Sequence of chain 1.C:
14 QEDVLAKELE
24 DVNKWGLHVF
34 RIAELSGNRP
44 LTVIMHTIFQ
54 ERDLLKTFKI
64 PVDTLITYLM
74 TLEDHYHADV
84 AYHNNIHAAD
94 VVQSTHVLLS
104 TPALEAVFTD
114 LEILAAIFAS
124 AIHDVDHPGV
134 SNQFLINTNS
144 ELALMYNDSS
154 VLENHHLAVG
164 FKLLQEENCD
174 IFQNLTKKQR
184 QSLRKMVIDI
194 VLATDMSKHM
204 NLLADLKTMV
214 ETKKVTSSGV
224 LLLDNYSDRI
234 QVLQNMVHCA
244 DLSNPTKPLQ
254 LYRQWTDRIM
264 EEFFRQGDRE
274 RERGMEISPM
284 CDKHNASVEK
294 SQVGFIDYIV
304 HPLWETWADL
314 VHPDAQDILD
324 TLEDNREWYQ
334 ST

This protein binds this small molecule.
Small molecule (SMILES): CC[C@H](C)[C@H](N)C(=O)O

Binding-site contacts:
Ligand atom CG1 contacts residue TYR332 of chain 1.C at 3.7 Å (hydrophobic).
Ligand atom O contacts residue SER334 of chain 1.C at 4.4 Å.
Ligand atom CD1 contacts residue GLN333 of chain 1.C at 3.2 Å.
Ligand atom CA contacts residue THR335 of chain 1.C at 2.5 Å.
Ligand atom N contacts residue GLN333 of chain 1.C at 3.1 Å (h-bond).
Ligand atom N contacts residue SER334 of chain 1.C at 3.3 Å.
Ligand atom CG1 contacts residue LYS293 of chain 1.C at 4.0 Å.
Ligand atom N contacts residue TYR332 of chain 1.C at 3.5 Å (h-bond).
Ligand atom CG2 contacts residue LYS293 of chain 1.C at 3.9 Å.
Ligand atom CG2 contacts residue PRO1 of chain 1.YA at 3.5 Å (hydrophobic).
Ligand atom CA contacts residue PRO1 of chain 1.YA at 2.5 Å (hydrophobic).
Ligand atom CG1 contacts residue GLU292 of chain 1.C at 3.8 Å.
Ligand atom N contacts residue THR335 of chain 1.C at 1.3 Å.
Ligand atom CD1 contacts residue GLU292 of chain 1.C at 4.4 Å.
Ligand atom O contacts residue PRO1 of chain 1.YA at 2.3 Å (h-bond).
Ligand atom C contacts residue THR335 of chain 1.C at 3.1 Å.
Ligand atom CG1 contacts residue THR335 of chain 1.C at 4.2 Å.
Ligand atom C contacts residue PRO1 of chain 1.YA at 1.4 Å (hydrophobic).
Ligand atom CG1 contacts residue GLN333 of chain 1.C at 3.5 Å.
Ligand atom CB contacts residue PRO1 of chain 1.YA at 3.5 Å (hydrophobic).
Ligand atom O contacts residue GLN333 of chain 1.C at 4.3 Å.
Ligand atom CD1 contacts residue VAL296 of chain 1.C at 4.2 Å (hydrophobic).
Ligand atom CD1 contacts residue TYR332 of chain 1.C at 4.2 Å (hydrophobic).
Ligand atom CB contacts residue THR335 of chain 1.C at 3.7 Å.
Ligand atom CB contacts residue GLN333 of chain 1.C at 3.4 Å.
Ligand atom CD1 contacts residue LYS293 of chain 1.C at 3.9 Å.
Ligand atom CB contacts residue TYR332 of chain 1.C at 4.5 Å (hydrophobic).
Ligand atom CA contacts residue GLN333 of chain 1.C at 3.9 Å.
Ligand atom N contacts residue PRO1 of chain 1.YA at 3.5 Å (h-bond).
Ligand atom O contacts residue THR335 of chain 1.C at 3.6 Å.